A small-molecule ligand and the protein it binds are described below.
Small molecule (SMILES): CC(=O)N[C@@H]1[C@@H](O)[C@@H](O)[C@@H](CO)O[C@@H]1O

Sequence of chain 1.J:
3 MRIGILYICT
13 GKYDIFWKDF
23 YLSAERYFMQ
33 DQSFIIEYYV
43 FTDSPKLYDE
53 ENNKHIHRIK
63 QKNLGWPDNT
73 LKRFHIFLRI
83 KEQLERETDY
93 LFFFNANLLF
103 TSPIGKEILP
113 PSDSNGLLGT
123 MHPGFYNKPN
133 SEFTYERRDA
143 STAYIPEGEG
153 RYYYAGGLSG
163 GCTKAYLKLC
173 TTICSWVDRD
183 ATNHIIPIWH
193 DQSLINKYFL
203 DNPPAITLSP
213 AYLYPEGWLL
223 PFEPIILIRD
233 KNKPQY

Binding-site contacts:
Ligand atom O4 contacts residue TRP191 of chain 1.J at 4.4 Å.
Ligand atom N2 contacts residue GLN194 of chain 1.J at 4.5 Å.
Ligand atom C3 contacts residue GLN194 of chain 1.J at 4.0 Å.
Ligand atom O4 contacts residue GLN194 of chain 1.J at 4.3 Å.
Ligand atom C8 contacts residue GLN194 of chain 1.J at 4.5 Å.
Ligand atom C8 contacts residue HIS124 of chain 1.J at 3.3 Å.
Ligand atom C2 contacts residue HIS124 of chain 1.J at 4.3 Å.
Ligand atom O3 contacts residue TRP191 of chain 1.J at 4.4 Å.
Ligand atom O3 contacts residue GLN194 of chain 1.J at 2.6 Å (h-bond).
Ligand atom O4 contacts residue PHE127 of chain 1.J at 4.0 Å.
Ligand atom C4 contacts residue TRP191 of chain 1.J at 4.3 Å (hydrophobic).
Ligand atom O6 contacts residue TRP191 of chain 1.J at 3.5 Å.
Ligand atom O3 contacts residue TYR155 of chain 1.J at 4.5 Å.